A small-molecule ligand and the protein it binds are described below.
Small molecule (SMILES): CC1(C)C=C(CSS(C)(=O)=O)C(C)(C)N1[O]

Binding-site contacts:
Ligand atom N1 contacts residue CYS115 of chain 1.A at 4.2 Å.
Ligand atom O1 contacts residue CYS115 of chain 1.A at 4.2 Å.
Ligand atom O1 contacts residue ALA119 of chain 1.A at 3.2 Å.
Ligand atom C5 contacts residue LEU118 of chain 1.A at 4.2 Å (hydrophobic).
Ligand atom C5 contacts residue CYS115 of chain 1.A at 4.2 Å (hydrophobic).
Ligand atom C6 contacts residue VAL87 of chain 1.A at 4.3 Å (hydrophobic).
Ligand atom C7 contacts residue CYS115 of chain 1.A at 3.1 Å (hydrophobic).
Ligand atom C7 contacts residue ALA119 of chain 1.A at 3.5 Å (hydrophobic).
Ligand atom N1 contacts residue ALA119 of chain 1.A at 4.1 Å.
Ligand atom C6 contacts residue LYS83 of chain 1.A at 3.6 Å.
Ligand atom C3 contacts residue CYS115 of chain 1.A at 3.5 Å (hydrophobic).
Ligand atom S1 contacts residue LYS83 of chain 1.A at 3.3 Å.
Ligand atom C4 contacts residue LYS83 of chain 1.A at 3.2 Å.
Ligand atom C8 contacts residue CYS115 of chain 1.A at 4.1 Å (hydrophobic).
Ligand atom S1 contacts residue CYS115 of chain 1.A at 2.0 Å (h-bond).
Ligand atom C7 contacts residue LEU118 of chain 1.A at 2.9 Å (hydrophobic).
Ligand atom S1 contacts residue LEU118 of chain 1.A at 3.8 Å.
Ligand atom C2 contacts residue CYS115 of chain 1.A at 3.7 Å (hydrophobic).
Ligand atom S1 contacts residue ALA112 of chain 1.A at 2.8 Å (h-bond).
Ligand atom C4 contacts residue CYS115 of chain 1.A at 3.1 Å (hydrophobic).

Sequence of chain 1.A:
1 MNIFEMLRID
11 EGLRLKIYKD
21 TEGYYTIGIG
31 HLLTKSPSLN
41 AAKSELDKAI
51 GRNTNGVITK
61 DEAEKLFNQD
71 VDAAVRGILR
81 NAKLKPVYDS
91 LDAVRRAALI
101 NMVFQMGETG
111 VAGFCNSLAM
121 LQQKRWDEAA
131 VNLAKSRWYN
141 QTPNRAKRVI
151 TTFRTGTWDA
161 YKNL